Sequence of chain 1.D:
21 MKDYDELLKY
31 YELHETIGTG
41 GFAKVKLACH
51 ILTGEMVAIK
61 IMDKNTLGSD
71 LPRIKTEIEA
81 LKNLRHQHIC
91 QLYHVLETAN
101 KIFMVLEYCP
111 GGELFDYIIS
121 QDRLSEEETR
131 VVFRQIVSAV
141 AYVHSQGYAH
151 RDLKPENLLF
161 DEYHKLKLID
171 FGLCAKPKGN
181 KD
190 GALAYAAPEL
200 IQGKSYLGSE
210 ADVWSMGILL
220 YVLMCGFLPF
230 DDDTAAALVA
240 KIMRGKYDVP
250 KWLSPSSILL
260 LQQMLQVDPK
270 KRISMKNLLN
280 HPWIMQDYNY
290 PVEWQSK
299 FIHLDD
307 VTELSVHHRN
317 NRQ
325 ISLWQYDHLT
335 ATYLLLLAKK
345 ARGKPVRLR

Sequence of chain 1.A:
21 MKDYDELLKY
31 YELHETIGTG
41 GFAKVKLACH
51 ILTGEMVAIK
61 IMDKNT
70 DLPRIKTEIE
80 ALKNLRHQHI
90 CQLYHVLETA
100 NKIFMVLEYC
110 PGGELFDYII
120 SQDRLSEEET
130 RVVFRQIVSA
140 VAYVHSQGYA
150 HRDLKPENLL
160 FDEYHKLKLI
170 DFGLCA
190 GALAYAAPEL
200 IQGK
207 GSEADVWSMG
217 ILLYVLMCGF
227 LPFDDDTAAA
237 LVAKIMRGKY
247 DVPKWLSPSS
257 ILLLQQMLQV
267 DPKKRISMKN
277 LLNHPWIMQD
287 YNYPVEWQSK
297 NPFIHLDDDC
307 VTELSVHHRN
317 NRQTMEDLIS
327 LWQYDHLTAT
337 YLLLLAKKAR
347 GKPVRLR

This protein binds this small molecule.
Small molecule (SMILES): COc1cc(O)cc(Nc2ccc(C(=O)Nc3ccc4c(c3)C[NH2+]CC4)cc2)c1

Binding-site contacts:
Ligand atom O6 contacts residue GLU77 of chain 1.D at 2.9 Å (salt-bridge).
Ligand atom C29 contacts residue LEU106 of chain 1.D at 3.7 Å (hydrophobic).
Ligand atom C1 contacts residue ILE169 of chain 1.D at 3.9 Å (hydrophobic).
Ligand atom C5 contacts residue ASP170 of chain 1.D at 3.6 Å.
Ligand atom C11 contacts residue LEU159 of chain 1.D at 3.8 Å (hydrophobic).
Ligand atom O2 contacts residue ILE169 of chain 1.D at 3.9 Å.
Ligand atom C23 contacts residue PRO110 of chain 1.D at 3.9 Å (hydrophobic).
Ligand atom C21 contacts residue TYR108 of chain 1.D at 3.5 Å (hydrophobic).
Ligand atom O17 contacts residue CYS109 of chain 1.D at 2.8 Å (h-bond).
Ligand atom O17 contacts residue ALA58 of chain 1.D at 3.9 Å.
Ligand atom C21 contacts residue LEU47 of chain 1.D at 3.5 Å (hydrophobic).
Ligand atom O6 contacts residue LYS60 of chain 1.D at 3.3 Å (salt-bridge).
Ligand atom O2 contacts residue LEU106 of chain 1.D at 3.4 Å.
Ligand atom C5 contacts residue GLU77 of chain 1.D at 3.6 Å.
Ligand atom O2 contacts residue CYS90 of chain 1.D at 3.4 Å (h-bond).
Ligand atom C1 contacts residue CYS90 of chain 1.D at 3.2 Å (hydrophobic).
Ligand atom C20 contacts residue TYR108 of chain 1.D at 3.8 Å (hydrophobic).
Ligand atom C1 contacts residue LEU81 of chain 1.D at 3.6 Å (hydrophobic).
Ligand atom C4 contacts residue GLU77 of chain 1.D at 3.4 Å.
Ligand atom C19 contacts residue CYS109 of chain 1.D at 3.5 Å (hydrophobic).
Ligand atom C21 contacts residue PRO110 of chain 1.D at 3.5 Å (hydrophobic).
Ligand atom C14 contacts residue ALA58 of chain 1.D at 3.5 Å (hydrophobic).
Ligand atom C16 contacts residue CYS109 of chain 1.D at 3.7 Å (hydrophobic).
Ligand atom C3 contacts residue ILE169 of chain 1.D at 3.7 Å (hydrophobic).
Ligand atom C22 contacts residue PRO110 of chain 1.D at 3.7 Å (hydrophobic).
Ligand atom C20 contacts residue PRO110 of chain 1.D at 3.8 Å (hydrophobic).
Ligand atom C29 contacts residue ILE169 of chain 1.D at 3.5 Å (hydrophobic).
Ligand atom C26 contacts residue GLU35 of chain 1.A at 3.5 Å.
Ligand atom O17 contacts residue TYR108 of chain 1.D at 3.8 Å.
Ligand atom C3 contacts residue ASP170 of chain 1.D at 3.8 Å.
Ligand atom O6 contacts residue ASP170 of chain 1.D at 3.7 Å.
Ligand atom N25 contacts residue GLU35 of chain 1.A at 3.3 Å (salt-bridge).
Ligand atom C14 contacts residue GLU107 of chain 1.D at 3.7 Å.
Ligand atom C4 contacts residue ASP170 of chain 1.D at 3.4 Å.
Ligand atom C3 contacts residue LEU106 of chain 1.D at 3.6 Å (hydrophobic).
Ligand atom C20 contacts residue LEU47 of chain 1.D at 3.4 Å (hydrophobic).
Ligand atom C20 contacts residue CYS109 of chain 1.D at 3.8 Å (hydrophobic).
Ligand atom C12 contacts residue LEU159 of chain 1.D at 3.8 Å (hydrophobic).
Ligand atom C8 contacts residue LEU106 of chain 1.D at 3.9 Å (hydrophobic).
Ligand atom N18 contacts residue CYS109 of chain 1.D at 3.6 Å.